A protein and the small-molecule ligand that binds it are described below.
Small molecule (SMILES): CC(=O)N[C@@H]1[C@@H](O)[C@H](O)[C@@H](CO)O[C@H]1O

Sequence of chain 1.G:
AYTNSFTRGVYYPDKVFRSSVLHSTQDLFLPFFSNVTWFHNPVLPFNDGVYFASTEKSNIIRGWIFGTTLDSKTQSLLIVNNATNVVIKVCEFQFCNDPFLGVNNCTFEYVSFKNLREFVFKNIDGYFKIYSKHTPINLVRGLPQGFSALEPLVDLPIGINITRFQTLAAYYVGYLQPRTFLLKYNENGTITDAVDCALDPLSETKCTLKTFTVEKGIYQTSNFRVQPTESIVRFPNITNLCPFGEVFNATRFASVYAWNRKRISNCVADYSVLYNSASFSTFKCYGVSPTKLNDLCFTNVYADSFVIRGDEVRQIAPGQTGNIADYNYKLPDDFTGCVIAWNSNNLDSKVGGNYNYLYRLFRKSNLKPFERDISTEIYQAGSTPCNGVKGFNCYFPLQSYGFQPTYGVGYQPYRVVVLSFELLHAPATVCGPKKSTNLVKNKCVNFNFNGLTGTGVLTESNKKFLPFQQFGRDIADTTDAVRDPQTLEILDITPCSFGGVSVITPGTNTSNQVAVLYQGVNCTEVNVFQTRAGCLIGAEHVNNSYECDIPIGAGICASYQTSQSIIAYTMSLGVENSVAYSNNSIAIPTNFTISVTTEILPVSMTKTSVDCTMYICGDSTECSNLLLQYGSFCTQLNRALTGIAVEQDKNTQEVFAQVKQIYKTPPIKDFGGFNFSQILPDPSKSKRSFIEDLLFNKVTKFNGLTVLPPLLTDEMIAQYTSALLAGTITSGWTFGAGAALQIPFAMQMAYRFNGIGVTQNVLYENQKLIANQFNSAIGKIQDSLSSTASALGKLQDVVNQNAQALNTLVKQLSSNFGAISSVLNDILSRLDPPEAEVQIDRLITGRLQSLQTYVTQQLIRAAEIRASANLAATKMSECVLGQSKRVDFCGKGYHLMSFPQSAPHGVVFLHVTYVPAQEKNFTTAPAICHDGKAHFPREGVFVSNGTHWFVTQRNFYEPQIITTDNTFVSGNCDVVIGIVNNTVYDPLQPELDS

Binding-site contacts:
Ligand atom C6 contacts residue GLN786 of chain 1.G at 3.5 Å.
Ligand atom O7 contacts residue ASN783 of chain 1.G at 3.4 Å (h-bond).
Ligand atom C8 contacts residue ASN783 of chain 1.G at 4.0 Å.
Ligand atom O6 contacts residue GLN786 of chain 1.G at 3.9 Å.
Ligand atom C5 contacts residue ASN783 of chain 1.G at 3.6 Å.
Ligand atom C4 contacts residue ASN783 of chain 1.G at 4.2 Å.
Ligand atom N2 contacts residue ASN783 of chain 1.G at 2.9 Å (h-bond).
Ligand atom C1 contacts residue SER785 of chain 1.G at 3.4 Å.
Ligand atom O5 contacts residue ASN783 of chain 1.G at 2.4 Å (h-bond).
Ligand atom C1 contacts residue ASN783 of chain 1.G at 1.4 Å.
Ligand atom C7 contacts residue ASN783 of chain 1.G at 3.2 Å.
Ligand atom C6 contacts residue SER785 of chain 1.G at 4.2 Å.
Ligand atom O5 contacts residue SER785 of chain 1.G at 3.2 Å (h-bond).
Ligand atom C5 contacts residue GLN786 of chain 1.G at 4.5 Å.
Ligand atom C3 contacts residue ASN783 of chain 1.G at 3.8 Å.
Ligand atom C2 contacts residue ASN783 of chain 1.G at 2.5 Å.
Ligand atom C5 contacts residue SER785 of chain 1.G at 3.6 Å.